Binding-site contacts:
Ligand atom C2 contacts residue ASP233 of chain 1.B at 3.3 Å.
Ligand atom O3 contacts residue LEU180 of chain 1.B at 4.3 Å.
Ligand atom C3 contacts residue ILE176 of chain 1.B at 4.0 Å (hydrophobic).
Ligand atom O2 contacts residue ASP233 of chain 1.B at 2.5 Å (salt-bridge).
Ligand atom O1 contacts residue HIS235 of chain 1.B at 3.7 Å.
Ligand atom C3 contacts residue ARG340 of chain 1.B at 3.4 Å.
Ligand atom C3 contacts residue PHE253 of chain 1.B at 3.9 Å (hydrophobic).
Ligand atom C1 contacts residue PHE253 of chain 1.B at 3.8 Å (hydrophobic).
Ligand atom C4 contacts residue ALA346 of chain 1.B at 3.8 Å (hydrophobic).
Ligand atom S contacts residue ILE176 of chain 1.B at 4.0 Å.
Ligand atom C4 contacts residue ARG340 of chain 1.B at 3.7 Å.
Ligand atom CS contacts residue ILE176 of chain 1.B at 4.1 Å (hydrophobic).
Ligand atom C5 contacts residue ILE176 of chain 1.B at 4.4 Å (hydrophobic).
Ligand atom CS contacts residue TRP74 of chain 1.B at 4.2 Å (hydrophobic).
Ligand atom O2 contacts residue ARG340 of chain 1.B at 3.4 Å (salt-bridge).
Ligand atom C2 contacts residue PHE253 of chain 1.B at 3.6 Å (hydrophobic).
Ligand atom O1 contacts residue ASP233 of chain 1.B at 2.6 Å (salt-bridge).
Ligand atom O1 contacts residue PHE253 of chain 1.B at 4.4 Å.
Ligand atom C2 contacts residue ARG340 of chain 1.B at 4.0 Å.
Ligand atom C5 contacts residue LEU180 of chain 1.B at 4.1 Å (hydrophobic).
Ligand atom C5 contacts residue ALA346 of chain 1.B at 3.7 Å (hydrophobic).
Ligand atom O3 contacts residue ILE176 of chain 1.B at 3.9 Å.
Ligand atom C1 contacts residue ASP233 of chain 1.B at 3.3 Å.
Ligand atom CS contacts residue LEU180 of chain 1.B at 4.2 Å (hydrophobic).
Ligand atom O3 contacts residue ARG340 of chain 1.B at 2.4 Å (salt-bridge).
Ligand atom O2 contacts residue HIS235 of chain 1.B at 4.5 Å.
Ligand atom O2 contacts residue ARG341 of chain 1.B at 3.4 Å (salt-bridge).
Ligand atom C5 contacts residue ARG340 of chain 1.B at 4.4 Å.

Sequence of chain 1.B:
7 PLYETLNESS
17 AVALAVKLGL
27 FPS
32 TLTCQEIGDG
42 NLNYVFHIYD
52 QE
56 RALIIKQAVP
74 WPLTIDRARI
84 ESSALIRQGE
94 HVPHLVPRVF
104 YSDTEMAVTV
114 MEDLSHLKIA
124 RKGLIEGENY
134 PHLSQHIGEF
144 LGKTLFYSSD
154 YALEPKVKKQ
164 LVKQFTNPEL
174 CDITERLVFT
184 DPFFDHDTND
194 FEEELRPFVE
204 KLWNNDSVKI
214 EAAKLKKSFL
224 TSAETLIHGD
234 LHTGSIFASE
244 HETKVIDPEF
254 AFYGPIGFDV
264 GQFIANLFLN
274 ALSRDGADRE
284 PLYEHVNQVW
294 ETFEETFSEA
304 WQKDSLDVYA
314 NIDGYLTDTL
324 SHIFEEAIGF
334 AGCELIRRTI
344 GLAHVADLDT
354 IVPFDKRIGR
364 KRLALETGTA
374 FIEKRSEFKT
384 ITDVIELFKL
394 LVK

This protein binds this small molecule.
Small molecule (SMILES): CSC[C@H]1O[C@H](O)[C@H](O)[C@@H]1O